Sequence of chain 1.D:
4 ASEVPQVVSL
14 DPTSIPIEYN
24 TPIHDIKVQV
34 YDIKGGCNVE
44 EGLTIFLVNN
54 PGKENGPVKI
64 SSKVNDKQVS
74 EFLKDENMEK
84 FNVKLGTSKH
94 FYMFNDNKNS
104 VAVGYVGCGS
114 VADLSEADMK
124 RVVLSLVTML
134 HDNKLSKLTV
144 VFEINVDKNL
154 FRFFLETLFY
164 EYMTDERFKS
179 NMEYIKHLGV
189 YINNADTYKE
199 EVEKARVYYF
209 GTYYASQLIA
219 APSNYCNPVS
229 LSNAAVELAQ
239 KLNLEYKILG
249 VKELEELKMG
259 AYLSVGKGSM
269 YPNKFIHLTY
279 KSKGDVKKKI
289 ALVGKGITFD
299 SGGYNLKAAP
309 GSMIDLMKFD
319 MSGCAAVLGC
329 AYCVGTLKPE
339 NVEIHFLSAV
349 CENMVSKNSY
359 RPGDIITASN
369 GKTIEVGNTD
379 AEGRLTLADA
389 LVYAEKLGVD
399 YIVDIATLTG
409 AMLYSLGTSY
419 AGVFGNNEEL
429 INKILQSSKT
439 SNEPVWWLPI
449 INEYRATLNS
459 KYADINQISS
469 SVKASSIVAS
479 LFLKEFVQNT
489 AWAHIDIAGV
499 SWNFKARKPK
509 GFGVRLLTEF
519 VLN

This protein binds this small molecule.
Small molecule (SMILES): CC(C)(C)C(=O)N[C@@H](C(=O)NO)c1ccc(-c2cc(F)c(F)c(F)c2)cc1

Binding-site contacts:
Ligand atom O contacts residue ASP378 of chain 1.D at 2.9 Å (salt-bridge).
Ligand atom OAF contacts residue ZN1 of chain 1.OA at 2.2 Å.
Ligand atom OAF contacts residue GLU380 of chain 1.D at 2.7 Å (salt-bridge).
Ligand atom C contacts residue ZN1 of chain 1.MA at 3.7 Å.
Ligand atom O contacts residue ASP298 of chain 1.D at 3.0 Å (salt-bridge).
Ligand atom NAP contacts residue ZN1 of chain 1.OA at 2.9 Å.
Ligand atom CAX contacts residue LEU411 of chain 1.D at 3.5 Å (hydrophobic).
Ligand atom O contacts residue ZN1 of chain 1.OA at 2.1 Å.
Ligand atom CAU contacts residue ALA496 of chain 1.D at 3.6 Å (hydrophobic).
Ligand atom OAF contacts residue ZN1 of chain 1.MA at 2.0 Å.
Ligand atom O contacts residue LYS305 of chain 1.D at 3.1 Å (salt-bridge).
Ligand atom CAU contacts residue LEU411 of chain 1.D at 3.5 Å (hydrophobic).
Ligand atom C contacts residue ASP378 of chain 1.D at 3.1 Å.
Ligand atom FAI contacts residue MET311 of chain 1.D at 3.7 Å.
Ligand atom C contacts residue ZN1 of chain 1.OA at 2.9 Å.
Ligand atom CAJ contacts residue GLY408 of chain 1.D at 3.6 Å.
Ligand atom FAI contacts residue PHE502 of chain 1.D at 3.1 Å.
Ligand atom CAL contacts residue GLY408 of chain 1.D at 3.7 Å.
Ligand atom FAH contacts residue ALA496 of chain 1.D at 2.8 Å.
Ligand atom OAF contacts residue LYS293 of chain 1.D at 3.0 Å (salt-bridge).
Ligand atom CAO contacts residue ALA496 of chain 1.D at 3.6 Å (hydrophobic).
Ligand atom FAG contacts residue MET311 of chain 1.D at 3.2 Å.
Ligand atom NAP contacts residue ASP378 of chain 1.D at 3.1 Å (salt-bridge).
Ligand atom NAP contacts residue LEU406 of chain 1.D at 3.2 Å (h-bond).
Ligand atom CAY contacts residue GLY408 of chain 1.D at 3.5 Å.
Ligand atom OAE contacts residue THR407 of chain 1.D at 3.3 Å.
Ligand atom OAF contacts residue ASP298 of chain 1.D at 3.1 Å (salt-bridge).
Ligand atom OAF contacts residue CO31 of chain 1.NA at 2.7 Å (h-bond).
Ligand atom NAP contacts residue CO31 of chain 1.NA at 2.6 Å (h-bond).
Ligand atom NAP contacts residue ZN1 of chain 1.MA at 3.0 Å.
Ligand atom C contacts residue LEU406 of chain 1.D at 3.7 Å (hydrophobic).
Ligand atom NAP contacts residue LYS293 of chain 1.D at 3.5 Å (salt-bridge).
Ligand atom OAE contacts residue GLY408 of chain 1.D at 3.2 Å (h-bond).
Ligand atom CAM contacts residue GLY408 of chain 1.D at 3.5 Å.
Ligand atom FAH contacts residue PHE502 of chain 1.D at 3.5 Å.
Ligand atom FAH contacts residue LEU411 of chain 1.D at 3.7 Å.
Ligand atom OAF contacts residue ASP378 of chain 1.D at 3.0 Å (salt-bridge).
Ligand atom CA contacts residue LEU406 of chain 1.D at 3.2 Å (hydrophobic).
Ligand atom CAV contacts residue GLY408 of chain 1.D at 3.6 Å.
Ligand atom FAG contacts residue GLY309 of chain 1.D at 3.1 Å.